Sequence of chain 1.E:
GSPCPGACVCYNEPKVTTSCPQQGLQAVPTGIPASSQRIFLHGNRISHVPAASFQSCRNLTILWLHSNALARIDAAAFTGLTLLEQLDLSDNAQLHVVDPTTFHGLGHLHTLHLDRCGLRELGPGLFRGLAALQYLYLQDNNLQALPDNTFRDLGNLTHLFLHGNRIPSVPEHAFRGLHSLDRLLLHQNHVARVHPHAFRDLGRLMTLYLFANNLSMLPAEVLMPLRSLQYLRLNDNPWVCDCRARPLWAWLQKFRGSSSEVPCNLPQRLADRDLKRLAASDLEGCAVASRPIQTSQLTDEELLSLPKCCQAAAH

Binding-site contacts:
Ligand atom C1 contacts residue ASN214 of chain 1.E at 1.4 Å.
Ligand atom O5 contacts residue ASN213 of chain 1.E at 4.3 Å.
Ligand atom C3 contacts residue ASN214 of chain 1.E at 3.8 Å.
Ligand atom O7 contacts residue ASN214 of chain 1.E at 3.6 Å (h-bond).
Ligand atom N2 contacts residue ASN214 of chain 1.E at 3.0 Å (h-bond).
Ligand atom C5 contacts residue ASN214 of chain 1.E at 3.7 Å.
Ligand atom O5 contacts residue ASN214 of chain 1.E at 2.4 Å (h-bond).
Ligand atom C4 contacts residue ASN214 of chain 1.E at 4.3 Å.
Ligand atom C7 contacts residue ASN214 of chain 1.E at 3.7 Å.
Ligand atom C2 contacts residue ASN214 of chain 1.E at 2.5 Å.

A small-molecule ligand and the protein it binds are described below.
Small molecule (SMILES): CC(=O)N[C@@H]1[C@@H](O)[C@H](O)[C@@H](CO)O[C@H]1O